This protein binds this small molecule.
Small molecule (SMILES): CC(=O)N[C@@H]1[C@@H](O)[C@H](O)[C@@H](CO)O[C@H]1O

Sequence of chain 1.A:
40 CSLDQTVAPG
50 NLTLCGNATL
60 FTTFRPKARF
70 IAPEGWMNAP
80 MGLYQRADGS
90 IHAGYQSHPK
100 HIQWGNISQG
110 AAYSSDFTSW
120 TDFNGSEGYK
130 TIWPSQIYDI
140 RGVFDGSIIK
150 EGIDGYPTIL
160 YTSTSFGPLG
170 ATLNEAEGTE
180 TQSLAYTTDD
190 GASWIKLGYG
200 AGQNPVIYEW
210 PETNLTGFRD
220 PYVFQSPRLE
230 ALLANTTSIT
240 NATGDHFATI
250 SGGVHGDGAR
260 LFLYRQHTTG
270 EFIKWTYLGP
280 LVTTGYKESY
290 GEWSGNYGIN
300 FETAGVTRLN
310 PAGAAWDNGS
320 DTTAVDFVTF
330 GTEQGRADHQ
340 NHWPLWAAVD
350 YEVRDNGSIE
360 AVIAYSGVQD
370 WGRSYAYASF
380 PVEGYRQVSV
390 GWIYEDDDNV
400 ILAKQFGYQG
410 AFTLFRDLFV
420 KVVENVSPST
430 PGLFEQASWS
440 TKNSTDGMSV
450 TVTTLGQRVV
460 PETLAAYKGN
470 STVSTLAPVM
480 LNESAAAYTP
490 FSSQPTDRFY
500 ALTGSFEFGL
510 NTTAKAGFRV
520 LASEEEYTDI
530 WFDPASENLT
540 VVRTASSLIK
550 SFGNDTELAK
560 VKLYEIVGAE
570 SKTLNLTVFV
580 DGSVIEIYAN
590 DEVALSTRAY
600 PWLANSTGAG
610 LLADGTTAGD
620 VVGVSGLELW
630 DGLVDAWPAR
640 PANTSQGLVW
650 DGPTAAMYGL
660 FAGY

Binding-site contacts:
Ligand atom O5 contacts residue GLY446 of chain 1.A at 4.3 Å.
Ligand atom O6 contacts residue GLY446 of chain 1.A at 2.8 Å (h-bond).
Ligand atom C5 contacts residue ASN442 of chain 1.A at 3.6 Å.
Ligand atom C6 contacts residue PRO427 of chain 1.A at 4.3 Å (hydrophobic).
Ligand atom C3 contacts residue ASN442 of chain 1.A at 3.7 Å.
Ligand atom C4 contacts residue ASN442 of chain 1.A at 4.1 Å.
Ligand atom N2 contacts residue ASN442 of chain 1.A at 2.8 Å (h-bond).
Ligand atom C2 contacts residue ASN442 of chain 1.A at 2.4 Å.
Ligand atom C8 contacts residue ASN442 of chain 1.A at 4.5 Å.
Ligand atom O5 contacts residue ASN442 of chain 1.A at 2.2 Å (h-bond).
Ligand atom O5 contacts residue PHE433 of chain 1.A at 4.1 Å.
Ligand atom O7 contacts residue ASN442 of chain 1.A at 3.5 Å (h-bond).
Ligand atom C7 contacts residue ASN442 of chain 1.A at 3.4 Å.
Ligand atom C6 contacts residue GLY446 of chain 1.A at 3.9 Å.
Ligand atom C1 contacts residue ASN442 of chain 1.A at 1.4 Å.
Ligand atom C5 contacts residue PHE433 of chain 1.A at 4.1 Å (hydrophobic).
Ligand atom C1 contacts residue PHE433 of chain 1.A at 4.2 Å (hydrophobic).
Ligand atom O6 contacts residue ASN442 of chain 1.A at 4.4 Å.